The small molecule below binds the protein below.
Small molecule (SMILES): CC(=O)N[C@H]1[C@H]([C@H](O)[C@H](O)CO)O[C@@](OC[C@H]2O[C@@H](O)[C@H](O)[C@@H](O)[C@H]2O)(C(=O)O)C[C@@H]1O

Binding-site contacts:
Ligand atom O9 contacts residue GLU190 of chain 1.A at 2.8 Å (salt-bridge).
Ligand atom C11 contacts residue TRP153 of chain 1.A at 4.0 Å (hydrophobic).
Ligand atom O8 contacts residue TYR98 of chain 1.A at 3.3 Å (h-bond).
Ligand atom C8 contacts residue TYR98 of chain 1.A at 4.3 Å (hydrophobic).
Ligand atom C11 contacts residue GLY135 of chain 1.A at 4.2 Å.
Ligand atom O1A contacts residue SER136 of chain 1.A at 3.6 Å.
Ligand atom O10 contacts residue THR155 of chain 1.A at 4.0 Å.
Ligand atom C8 contacts residue GLN226 of chain 1.A at 3.9 Å.
Ligand atom O8 contacts residue GLN226 of chain 1.A at 3.4 Å (h-bond).
Ligand atom O4 contacts residue GLY135 of chain 1.A at 4.0 Å.
Ligand atom O1B contacts residue SER136 of chain 1.A at 3.3 Å (h-bond).
Ligand atom O7 contacts residue LEU194 of chain 1.A at 3.5 Å.
Ligand atom O8 contacts residue TRP153 of chain 1.A at 3.0 Å.
Ligand atom O1B contacts residue GLN226 of chain 1.A at 2.9 Å (h-bond).
Ligand atom C9 contacts residue TRP153 of chain 1.A at 4.0 Å (hydrophobic).
Ligand atom C9 contacts residue TYR98 of chain 1.A at 4.1 Å (hydrophobic).
Ligand atom C6 contacts residue GLY135 of chain 1.A at 4.1 Å.
Ligand atom C4 contacts residue GLY135 of chain 1.A at 3.4 Å.
Ligand atom O1A contacts residue GLN226 of chain 1.A at 3.9 Å.
Ligand atom O1A contacts residue SER137 of chain 1.A at 3.1 Å (h-bond).
Ligand atom C10 contacts residue THR155 of chain 1.A at 4.2 Å.
Ligand atom C11 contacts residue GLY134 of chain 1.A at 3.9 Å.
Ligand atom C5 contacts residue GLY135 of chain 1.A at 3.8 Å.
Ligand atom O9 contacts residue HIS183 of chain 1.A at 3.2 Å (h-bond).
Ligand atom C1 contacts residue SER136 of chain 1.A at 3.9 Å.
Ligand atom C1 contacts residue GLN226 of chain 1.A at 3.8 Å.
Ligand atom C9 contacts residue GLU190 of chain 1.A at 3.2 Å.
Ligand atom C9 contacts residue LEU194 of chain 1.A at 3.9 Å (hydrophobic).
Ligand atom O10 contacts residue LEU194 of chain 1.A at 3.8 Å.
Ligand atom C7 contacts residue LEU194 of chain 1.A at 4.1 Å (hydrophobic).
Ligand atom O9 contacts residue GLN226 of chain 1.A at 4.2 Å.
Ligand atom C7 contacts residue TRP153 of chain 1.A at 3.9 Å (hydrophobic).
Ligand atom C9 contacts residue HIS183 of chain 1.A at 3.6 Å.
Ligand atom C1 contacts residue SER137 of chain 1.A at 4.2 Å.
Ligand atom N5 contacts residue GLY135 of chain 1.A at 3.2 Å (h-bond).
Ligand atom C6 contacts residue GLN226 of chain 1.A at 4.2 Å.
Ligand atom C11 contacts residue THR155 of chain 1.A at 3.5 Å.
Ligand atom C10 contacts residue GLY135 of chain 1.A at 4.3 Å.
Ligand atom C8 contacts residue TRP153 of chain 1.A at 3.8 Å (hydrophobic).
Ligand atom O9 contacts residue TYR98 of chain 1.A at 3.2 Å (h-bond).

Sequence of chain 1.A:
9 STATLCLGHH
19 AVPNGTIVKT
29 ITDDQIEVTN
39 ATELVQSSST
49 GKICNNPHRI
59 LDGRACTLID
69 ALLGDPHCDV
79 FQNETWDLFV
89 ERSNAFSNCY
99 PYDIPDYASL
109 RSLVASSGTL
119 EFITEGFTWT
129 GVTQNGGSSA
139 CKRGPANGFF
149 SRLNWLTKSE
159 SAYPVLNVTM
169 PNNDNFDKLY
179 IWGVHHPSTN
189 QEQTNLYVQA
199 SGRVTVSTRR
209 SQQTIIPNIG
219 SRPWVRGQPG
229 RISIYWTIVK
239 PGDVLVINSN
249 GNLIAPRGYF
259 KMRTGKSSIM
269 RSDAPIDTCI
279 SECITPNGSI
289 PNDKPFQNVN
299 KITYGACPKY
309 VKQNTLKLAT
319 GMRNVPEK